This protein binds this small molecule.
Small molecule (SMILES): CN1CCC[C@H]1c1cccnc1

Sequence of chain 1.F:
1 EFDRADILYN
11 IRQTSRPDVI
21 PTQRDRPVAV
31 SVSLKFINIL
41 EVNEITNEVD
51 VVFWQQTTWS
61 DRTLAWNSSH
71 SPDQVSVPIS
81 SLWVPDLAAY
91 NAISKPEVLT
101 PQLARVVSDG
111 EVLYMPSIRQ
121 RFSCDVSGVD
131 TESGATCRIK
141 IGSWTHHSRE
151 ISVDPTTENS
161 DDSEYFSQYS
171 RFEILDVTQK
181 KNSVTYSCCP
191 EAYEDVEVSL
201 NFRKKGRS

Sequence of chain 1.G:
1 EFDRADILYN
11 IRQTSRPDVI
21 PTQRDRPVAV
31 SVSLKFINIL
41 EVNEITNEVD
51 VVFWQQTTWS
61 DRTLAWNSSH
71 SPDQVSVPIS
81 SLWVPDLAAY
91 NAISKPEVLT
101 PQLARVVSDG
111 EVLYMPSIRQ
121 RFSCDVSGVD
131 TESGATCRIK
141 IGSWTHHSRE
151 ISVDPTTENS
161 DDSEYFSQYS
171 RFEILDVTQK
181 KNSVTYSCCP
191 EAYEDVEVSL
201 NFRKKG

Binding-site contacts:
Ligand atom C6 contacts residue TRP144 of chain 1.F at 3.5 Å (hydrophobic).
Ligand atom C8 contacts residue TYR90 of chain 1.F at 4.2 Å (hydrophobic).
Ligand atom C5 contacts residue LEU113 of chain 1.G at 4.2 Å (hydrophobic).
Ligand atom C10 contacts residue SER143 of chain 1.F at 4.3 Å.
Ligand atom N2 contacts residue TYR90 of chain 1.F at 3.9 Å.
Ligand atom C3 contacts residue LEU113 of chain 1.G at 4.2 Å (hydrophobic).
Ligand atom C2 contacts residue CYS188 of chain 1.F at 4.4 Å (hydrophobic).
Ligand atom C3 contacts residue MET115 of chain 1.G at 4.4 Å (hydrophobic).
Ligand atom N1 contacts residue TRP144 of chain 1.F at 3.5 Å (h-bond).
Ligand atom N1 contacts residue THR145 of chain 1.F at 4.0 Å.
Ligand atom C4 contacts residue LEU113 of chain 1.G at 3.7 Å (hydrophobic).
Ligand atom C1 contacts residue TRP144 of chain 1.F at 3.3 Å (hydrophobic).
Ligand atom C10 contacts residue TYR193 of chain 1.F at 3.3 Å (hydrophobic).
Ligand atom N1 contacts residue MET115 of chain 1.G at 3.8 Å.
Ligand atom N2 contacts residue TRP144 of chain 1.F at 2.7 Å (h-bond).
Ligand atom C8 contacts residue TYR186 of chain 1.F at 4.2 Å (hydrophobic).
Ligand atom C6 contacts residue CYS188 of chain 1.F at 4.0 Å (hydrophobic).
Ligand atom C7 contacts residue CYS188 of chain 1.F at 3.9 Å (hydrophobic).
Ligand atom C7 contacts residue MET115 of chain 1.G at 4.0 Å (hydrophobic).
Ligand atom C10 contacts residue TYR90 of chain 1.F at 3.6 Å (hydrophobic).
Ligand atom C5 contacts residue THR145 of chain 1.F at 3.9 Å.
Ligand atom C3 contacts residue TRP144 of chain 1.F at 3.7 Å (hydrophobic).
Ligand atom C3 contacts residue TYR193 of chain 1.F at 3.8 Å (hydrophobic).
Ligand atom C9 contacts residue TYR186 of chain 1.F at 4.3 Å (hydrophobic).
Ligand atom C4 contacts residue CYS189 of chain 1.F at 4.3 Å (hydrophobic).
Ligand atom C10 contacts residue TYR186 of chain 1.F at 4.0 Å (hydrophobic).
Ligand atom C2 contacts residue MET115 of chain 1.G at 4.1 Å (hydrophobic).
Ligand atom C4 contacts residue TRP144 of chain 1.F at 4.3 Å (hydrophobic).
Ligand atom C3 contacts residue CYS188 of chain 1.F at 4.2 Å (hydrophobic).
Ligand atom C2 contacts residue TRP144 of chain 1.F at 3.2 Å (hydrophobic).
Ligand atom C8 contacts residue TRP144 of chain 1.F at 4.1 Å (hydrophobic).
Ligand atom C3 contacts residue CYS189 of chain 1.F at 3.7 Å (hydrophobic).
Ligand atom C8 contacts residue TRP54 of chain 1.G at 3.7 Å (hydrophobic).
Ligand atom C4 contacts residue THR145 of chain 1.F at 4.3 Å.
Ligand atom C5 contacts residue TRP144 of chain 1.F at 4.3 Å (hydrophobic).
Ligand atom C9 contacts residue TRP144 of chain 1.F at 3.8 Å (hydrophobic).
Ligand atom C1 contacts residue MET115 of chain 1.G at 3.9 Å (hydrophobic).
Ligand atom C4 contacts residue ARG105 of chain 1.G at 4.3 Å.
Ligand atom C9 contacts residue TYR90 of chain 1.F at 3.2 Å (hydrophobic).
Ligand atom C10 contacts residue TRP144 of chain 1.F at 3.2 Å (hydrophobic).